The small molecule below binds the protein below.
Small molecule (SMILES): Nc1ncnc2c1ncn2[C@H]1C[C@H](O)[C@@H](COP(=O)(O)O)O1

Binding-site contacts:
Ligand atom N6 contacts residue GLY637 of chain 24.A at 3.7 Å.
Ligand atom N9 contacts residue PRO421 of chain 24.A at 4.4 Å.
Ligand atom C5 contacts residue PRO631 of chain 24.A at 4.2 Å (hydrophobic).
Ligand atom C6 contacts residue PRO631 of chain 24.A at 3.9 Å (hydrophobic).
Ligand atom N6 contacts residue GLY639 of chain 24.A at 3.6 Å (h-bond).
Ligand atom C4 contacts residue PRO421 of chain 24.A at 4.3 Å (hydrophobic).
Ligand atom N3 contacts residue GLY639 of chain 24.A at 4.3 Å.
Ligand atom N7 contacts residue ASN609 of chain 24.A at 3.8 Å.
Ligand atom N7 contacts residue HIS630 of chain 24.A at 4.1 Å.
Ligand atom C2 contacts residue PRO421 of chain 24.A at 4.5 Å (hydrophobic).
Ligand atom C5 contacts residue PRO421 of chain 24.A at 4.1 Å (hydrophobic).
Ligand atom N1 contacts residue PRO421 of chain 24.A at 4.3 Å.
Ligand atom N1 contacts residue PRO631 of chain 24.A at 3.5 Å (h-bond).
Ligand atom C6 contacts residue GLY639 of chain 24.A at 3.8 Å.
Ligand atom C2' contacts residue HIS630 of chain 24.A at 3.2 Å.
Ligand atom N1 contacts residue GLY639 of chain 24.A at 3.1 Å (h-bond).
Ligand atom N3 contacts residue PRO631 of chain 24.A at 3.6 Å.
Ligand atom N1 contacts residue VAL420 of chain 24.A at 3.7 Å.
Ligand atom C2 contacts residue GLY639 of chain 24.A at 3.1 Å.
Ligand atom C2 contacts residue VAL420 of chain 24.A at 4.3 Å (hydrophobic).
Ligand atom C1' contacts residue PRO631 of chain 24.A at 4.3 Å (hydrophobic).
Ligand atom N9 contacts residue HIS630 of chain 24.A at 4.2 Å.
Ligand atom C6 contacts residue PRO421 of chain 24.A at 4.1 Å (hydrophobic).
Ligand atom N7 contacts residue PRO421 of chain 24.A at 4.2 Å.
Ligand atom C8 contacts residue PRO421 of chain 24.A at 4.3 Å (hydrophobic).
Ligand atom C8 contacts residue HIS630 of chain 24.A at 3.3 Å.
Ligand atom N7 contacts residue SER632 of chain 24.A at 4.1 Å.
Ligand atom O2P contacts residue ASP626 of chain 9.A at 4.2 Å.
Ligand atom N1 contacts residue PHE638 of chain 24.A at 4.3 Å.
Ligand atom C1' contacts residue HIS630 of chain 24.A at 4.0 Å.
Ligand atom N6 contacts residue PHE638 of chain 24.A at 3.9 Å.
Ligand atom C2 contacts residue PRO631 of chain 24.A at 3.3 Å (hydrophobic).
Ligand atom C5 contacts residue SER632 of chain 24.A at 4.1 Å.
Ligand atom N6 contacts residue VAL420 of chain 24.A at 4.0 Å.
Ligand atom C6 contacts residue SER632 of chain 24.A at 3.9 Å.
Ligand atom C3' contacts residue HIS630 of chain 24.A at 4.4 Å.
Ligand atom N6 contacts residue SER632 of chain 24.A at 3.3 Å (h-bond).
Ligand atom C6 contacts residue VAL420 of chain 24.A at 4.0 Å (hydrophobic).
Ligand atom C4 contacts residue PRO631 of chain 24.A at 4.0 Å (hydrophobic).
Ligand atom O1P contacts residue LYS641 of chain 9.A at 4.0 Å.

Sequence of chain 24.A:
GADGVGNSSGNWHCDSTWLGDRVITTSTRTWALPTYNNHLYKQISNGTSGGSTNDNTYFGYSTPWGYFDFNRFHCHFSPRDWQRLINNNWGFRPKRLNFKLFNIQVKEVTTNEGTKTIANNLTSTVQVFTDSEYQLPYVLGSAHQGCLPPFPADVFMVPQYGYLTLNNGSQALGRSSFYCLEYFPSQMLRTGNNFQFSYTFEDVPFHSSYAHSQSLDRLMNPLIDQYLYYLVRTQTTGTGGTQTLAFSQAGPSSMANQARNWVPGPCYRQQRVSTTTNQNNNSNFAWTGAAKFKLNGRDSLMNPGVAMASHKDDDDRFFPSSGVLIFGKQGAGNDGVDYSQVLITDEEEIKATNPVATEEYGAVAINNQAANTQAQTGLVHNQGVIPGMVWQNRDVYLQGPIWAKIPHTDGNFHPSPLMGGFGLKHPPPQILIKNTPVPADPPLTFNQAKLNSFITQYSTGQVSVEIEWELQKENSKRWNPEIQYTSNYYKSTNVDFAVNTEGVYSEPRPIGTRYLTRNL

Sequence of chain 9.A:
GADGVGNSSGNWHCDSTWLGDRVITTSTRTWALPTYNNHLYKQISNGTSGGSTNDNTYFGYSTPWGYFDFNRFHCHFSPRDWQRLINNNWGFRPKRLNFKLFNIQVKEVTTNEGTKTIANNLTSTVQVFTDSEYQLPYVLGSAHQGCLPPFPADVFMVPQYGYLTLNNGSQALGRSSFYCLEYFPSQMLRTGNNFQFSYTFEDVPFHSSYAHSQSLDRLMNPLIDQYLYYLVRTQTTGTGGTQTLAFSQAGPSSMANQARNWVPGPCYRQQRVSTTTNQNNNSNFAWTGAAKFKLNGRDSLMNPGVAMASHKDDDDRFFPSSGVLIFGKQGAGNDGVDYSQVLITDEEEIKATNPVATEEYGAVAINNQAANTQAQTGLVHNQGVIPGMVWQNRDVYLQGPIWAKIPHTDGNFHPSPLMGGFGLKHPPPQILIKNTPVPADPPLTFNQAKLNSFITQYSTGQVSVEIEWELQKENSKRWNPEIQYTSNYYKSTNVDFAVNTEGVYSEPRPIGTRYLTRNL